The protein below binds the small molecule below.
Small molecule (SMILES): CC(=O)N[C@H]1[C@H](O[C@H]2[C@H](O)[C@@H](NC(C)=O)CO[C@@H]2CO)O[C@H](CO)[C@@H](O[C@@H]2O[C@H](CO)[C@@H](O)[C@H](O)[C@@H]2O)[C@@H]1O

Binding-site contacts:
Ligand atom C1 contacts residue ASN353 of chain 1.A at 1.4 Å.
Ligand atom C4 contacts residue ASN353 of chain 1.A at 4.3 Å.
Ligand atom C2 contacts residue ASN353 of chain 1.A at 2.4 Å.
Ligand atom C8 contacts residue GLY350 of chain 1.A at 4.0 Å.
Ligand atom C5 contacts residue ASN353 of chain 1.A at 3.6 Å.
Ligand atom N2 contacts residue ASN353 of chain 1.A at 2.9 Å (h-bond).
Ligand atom C3 contacts residue ASN353 of chain 1.A at 3.8 Å.
Ligand atom O7 contacts residue ASN353 of chain 1.A at 3.6 Å (h-bond).
Ligand atom O5 contacts residue ASN353 of chain 1.A at 2.3 Å (h-bond).
Ligand atom C7 contacts residue ASN353 of chain 1.A at 3.4 Å.

Sequence of chain 1.A:
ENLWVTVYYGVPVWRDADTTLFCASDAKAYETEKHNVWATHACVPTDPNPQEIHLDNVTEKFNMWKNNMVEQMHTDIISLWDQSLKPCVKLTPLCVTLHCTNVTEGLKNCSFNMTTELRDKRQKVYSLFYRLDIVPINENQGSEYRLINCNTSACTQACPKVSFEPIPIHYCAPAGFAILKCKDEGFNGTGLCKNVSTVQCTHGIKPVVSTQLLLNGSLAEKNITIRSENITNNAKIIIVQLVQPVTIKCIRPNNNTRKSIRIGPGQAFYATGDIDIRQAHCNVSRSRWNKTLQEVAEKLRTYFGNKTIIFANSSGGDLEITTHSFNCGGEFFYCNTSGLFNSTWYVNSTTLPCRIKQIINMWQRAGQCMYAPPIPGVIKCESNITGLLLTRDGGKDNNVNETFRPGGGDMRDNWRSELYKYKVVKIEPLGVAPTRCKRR